Binding-site contacts:
Ligand atom O4 contacts residue HIS298 of chain 10.B at 3.1 Å (h-bond).
Ligand atom C3 contacts residue GLY78 of chain 10.B at 3.8 Å.
Ligand atom N5 contacts residue TYR72 of chain 10.B at 2.8 Å (h-bond).
Ligand atom C4 contacts residue HIS298 of chain 10.B at 3.5 Å.
Ligand atom C3 contacts residue HIS298 of chain 10.B at 3.5 Å.
Ligand atom O6 contacts residue ASN93 of chain 10.B at 3.5 Å (h-bond).
Ligand atom O3 contacts residue GLY78 of chain 10.B at 3.0 Å.
Ligand atom C5 contacts residue TYR72 of chain 10.B at 3.7 Å (hydrophobic).
Ligand atom C1 contacts residue TYR72 of chain 10.B at 3.7 Å (hydrophobic).
Ligand atom C5 contacts residue ARG77 of chain 10.B at 4.2 Å.
Ligand atom C11 contacts residue TYR72 of chain 10.B at 3.5 Å (hydrophobic).
Ligand atom C11 contacts residue ASP85 of chain 10.C at 3.7 Å.
Ligand atom O1A contacts residue GLY78 of chain 10.B at 3.9 Å.
Ligand atom O4 contacts residue GLY78 of chain 10.B at 3.1 Å.
Ligand atom C2 contacts residue VAL296 of chain 10.B at 4.3 Å (hydrophobic).
Ligand atom C3 contacts residue VAL296 of chain 10.B at 3.5 Å (hydrophobic).
Ligand atom O1B contacts residue ARG77 of chain 10.B at 2.7 Å (salt-bridge).
Ligand atom C6 contacts residue ASN93 of chain 10.B at 3.2 Å.
Ligand atom O4 contacts residue THR291 of chain 10.B at 3.3 Å.
Ligand atom C4 contacts residue TYR72 of chain 10.B at 3.9 Å (hydrophobic).
Ligand atom C9 contacts residue ARG77 of chain 10.B at 3.5 Å.
Ligand atom O4 contacts residue ASN80 of chain 10.B at 4.3 Å.
Ligand atom C1 contacts residue ARG77 of chain 10.B at 3.3 Å.
Ligand atom O4 contacts residue VAL296 of chain 10.B at 4.2 Å.
Ligand atom C1 contacts residue GLY78 of chain 10.B at 4.1 Å.
Ligand atom C10 contacts residue TYR72 of chain 10.B at 3.6 Å (hydrophobic).
Ligand atom C2 contacts residue GLY78 of chain 10.B at 3.9 Å.
Ligand atom O3 contacts residue ARG77 of chain 10.B at 4.1 Å.
Ligand atom C4 contacts residue ARG77 of chain 10.B at 3.8 Å.
Ligand atom O3 contacts residue VAL296 of chain 10.B at 3.9 Å.
Ligand atom C5 contacts residue ASN93 of chain 10.B at 4.0 Å.
Ligand atom O1A contacts residue ARG77 of chain 10.B at 3.2 Å (salt-bridge).
Ligand atom O1B contacts residue TYR72 of chain 10.B at 3.8 Å.
Ligand atom C4 contacts residue GLY78 of chain 10.B at 3.3 Å.
Ligand atom C3 contacts residue GLY78 of chain 10.B at 3.8 Å.
Ligand atom C6 contacts residue TYR72 of chain 10.B at 3.9 Å (hydrophobic).
Ligand atom O3 contacts residue ASN80 of chain 10.B at 3.9 Å.
Ligand atom O1A contacts residue TYR72 of chain 10.B at 3.0 Å.
Ligand atom O4 contacts residue ILE79 of chain 10.B at 3.8 Å.
Ligand atom C3 contacts residue ARG77 of chain 10.B at 4.0 Å.

Sequence of chain 10.C:
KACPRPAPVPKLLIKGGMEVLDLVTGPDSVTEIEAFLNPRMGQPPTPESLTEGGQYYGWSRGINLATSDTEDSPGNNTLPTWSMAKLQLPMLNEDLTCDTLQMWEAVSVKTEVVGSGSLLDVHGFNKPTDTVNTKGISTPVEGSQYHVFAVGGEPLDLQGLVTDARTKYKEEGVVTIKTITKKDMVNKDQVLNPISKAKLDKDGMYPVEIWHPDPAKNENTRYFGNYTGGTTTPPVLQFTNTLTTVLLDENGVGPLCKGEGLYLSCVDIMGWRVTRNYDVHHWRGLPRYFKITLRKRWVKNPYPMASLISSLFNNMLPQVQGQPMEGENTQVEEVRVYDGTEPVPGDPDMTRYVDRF

The protein below binds the small molecule below.
Small molecule (SMILES): CC(=O)N[C@H]1[C@H]([C@H](O)[C@H](O)CO)O[C@@](O[C@H]2[C@@H](O)[C@@H](CO)O[C@@H](O[C@H]3[C@H](O)[C@@H](O)[C@H](O)O[C@@H]3CO)[C@@H]2O)(C(=O)O)C[C@@H]1O

Sequence of chain 10.B:
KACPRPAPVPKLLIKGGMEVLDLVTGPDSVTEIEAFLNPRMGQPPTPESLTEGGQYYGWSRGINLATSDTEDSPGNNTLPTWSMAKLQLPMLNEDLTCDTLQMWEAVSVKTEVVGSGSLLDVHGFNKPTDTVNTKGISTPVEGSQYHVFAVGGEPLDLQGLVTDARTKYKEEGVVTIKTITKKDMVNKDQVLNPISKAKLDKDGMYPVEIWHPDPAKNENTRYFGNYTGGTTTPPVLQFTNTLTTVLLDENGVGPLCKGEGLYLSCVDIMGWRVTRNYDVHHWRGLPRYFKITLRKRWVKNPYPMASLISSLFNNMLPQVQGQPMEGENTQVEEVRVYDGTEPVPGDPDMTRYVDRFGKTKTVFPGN